Binding-site contacts:
Ligand atom C6 contacts residue OXY1 of chain 2.D at 3.6 Å.
Ligand atom N3 contacts residue OXY1 of chain 2.D at 3.4 Å (h-bond).
Ligand atom N8 contacts residue ALA57 of chain 3.A at 3.8 Å.
Ligand atom C5 contacts residue PHE160 of chain 2.A at 3.3 Å (hydrophobic).
Ligand atom N9 contacts residue OXY1 of chain 2.D at 3.5 Å (h-bond).
Ligand atom N3 contacts residue ARG177 of chain 2.A at 3.0 Å (salt-bridge).
Ligand atom N7 contacts residue PHE160 of chain 2.A at 3.6 Å.
Ligand atom O6 contacts residue TYR9 of chain 3.A at 3.9 Å.
Ligand atom O6 contacts residue ILE55 of chain 3.A at 3.5 Å.
Ligand atom O2 contacts residue GLN229 of chain 2.A at 3.8 Å.
Ligand atom N3 contacts residue PHE160 of chain 2.A at 3.6 Å.
Ligand atom N7 contacts residue OXY1 of chain 2.D at 3.6 Å.
Ligand atom C4 contacts residue PHE160 of chain 2.A at 3.3 Å (hydrophobic).
Ligand atom C5 contacts residue OXY1 of chain 2.D at 3.4 Å.
Ligand atom C6 contacts residue GLN229 of chain 2.A at 3.7 Å.
Ligand atom N7 contacts residue THR58 of chain 3.A at 2.8 Å (h-bond).
Ligand atom C4 contacts residue OXY1 of chain 2.D at 3.3 Å.
Ligand atom O2 contacts residue SER227 of chain 2.A at 3.5 Å.
Ligand atom N7 contacts residue ALA57 of chain 3.A at 3.5 Å.
Ligand atom C6 contacts residue PHE160 of chain 2.A at 3.4 Å (hydrophobic).
Ligand atom O2 contacts residue VAL228 of chain 2.A at 2.9 Å (h-bond).
Ligand atom N1 contacts residue OXY1 of chain 2.D at 3.6 Å.
Ligand atom O2 contacts residue ARG177 of chain 2.A at 2.8 Å (salt-bridge).
Ligand atom N9 contacts residue LEU171 of chain 2.A at 3.8 Å.
Ligand atom C2 contacts residue PHE160 of chain 2.A at 3.6 Å (hydrophobic).
Ligand atom N9 contacts residue PHE160 of chain 2.A at 3.4 Å.
Ligand atom N8 contacts residue THR58 of chain 3.A at 3.2 Å (h-bond).
Ligand atom C2 contacts residue ASN255 of chain 2.A at 3.9 Å.
Ligand atom O6 contacts residue GLN229 of chain 2.A at 2.9 Å (h-bond).
Ligand atom C2 contacts residue ARG177 of chain 2.A at 3.5 Å.
Ligand atom O6 contacts residue THR58 of chain 3.A at 3.8 Å.
Ligand atom N3 contacts residue ASN255 of chain 2.A at 3.4 Å (h-bond).
Ligand atom N8 contacts residue PHE160 of chain 2.A at 3.6 Å.
Ligand atom C2 contacts residue OXY1 of chain 2.D at 3.6 Å.
Ligand atom N1 contacts residue GLN229 of chain 2.A at 3.0 Å (h-bond).
Ligand atom N1 contacts residue PHE160 of chain 2.A at 3.6 Å.
Ligand atom N8 contacts residue OXY1 of chain 2.D at 3.7 Å.
Ligand atom N8 contacts residue LEU171 of chain 2.A at 3.7 Å.
Ligand atom C4 contacts residue ARG177 of chain 2.A at 3.8 Å.
Ligand atom N8 contacts residue ASP59 of chain 3.A at 3.7 Å.

This protein binds this small molecule.
Small molecule (SMILES): O=c1[nH]c(=O)c2nn[nH]c2[nH]1

Sequence of chain 3.A:
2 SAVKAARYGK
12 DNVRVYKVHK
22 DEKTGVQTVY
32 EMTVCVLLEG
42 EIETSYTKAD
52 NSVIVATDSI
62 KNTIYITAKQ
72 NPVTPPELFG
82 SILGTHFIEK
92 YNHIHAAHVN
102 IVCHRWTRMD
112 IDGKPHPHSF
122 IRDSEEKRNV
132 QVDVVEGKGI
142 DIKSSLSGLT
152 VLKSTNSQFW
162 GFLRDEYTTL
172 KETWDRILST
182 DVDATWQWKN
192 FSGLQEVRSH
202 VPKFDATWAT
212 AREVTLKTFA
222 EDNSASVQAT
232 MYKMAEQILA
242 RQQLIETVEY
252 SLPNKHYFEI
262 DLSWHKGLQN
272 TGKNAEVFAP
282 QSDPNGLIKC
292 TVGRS

Sequence of chain 2.A:
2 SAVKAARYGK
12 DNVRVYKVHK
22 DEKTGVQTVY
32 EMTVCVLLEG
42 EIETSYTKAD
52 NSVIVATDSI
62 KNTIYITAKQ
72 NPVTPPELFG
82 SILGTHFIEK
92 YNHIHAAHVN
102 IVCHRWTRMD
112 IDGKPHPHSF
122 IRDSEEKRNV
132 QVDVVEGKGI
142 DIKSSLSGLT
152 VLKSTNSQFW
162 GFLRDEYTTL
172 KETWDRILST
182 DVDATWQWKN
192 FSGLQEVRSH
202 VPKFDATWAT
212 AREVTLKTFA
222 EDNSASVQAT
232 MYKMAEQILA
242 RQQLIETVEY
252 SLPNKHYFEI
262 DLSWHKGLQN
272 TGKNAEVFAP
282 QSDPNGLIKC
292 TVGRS